Sequence of chain 1.A:
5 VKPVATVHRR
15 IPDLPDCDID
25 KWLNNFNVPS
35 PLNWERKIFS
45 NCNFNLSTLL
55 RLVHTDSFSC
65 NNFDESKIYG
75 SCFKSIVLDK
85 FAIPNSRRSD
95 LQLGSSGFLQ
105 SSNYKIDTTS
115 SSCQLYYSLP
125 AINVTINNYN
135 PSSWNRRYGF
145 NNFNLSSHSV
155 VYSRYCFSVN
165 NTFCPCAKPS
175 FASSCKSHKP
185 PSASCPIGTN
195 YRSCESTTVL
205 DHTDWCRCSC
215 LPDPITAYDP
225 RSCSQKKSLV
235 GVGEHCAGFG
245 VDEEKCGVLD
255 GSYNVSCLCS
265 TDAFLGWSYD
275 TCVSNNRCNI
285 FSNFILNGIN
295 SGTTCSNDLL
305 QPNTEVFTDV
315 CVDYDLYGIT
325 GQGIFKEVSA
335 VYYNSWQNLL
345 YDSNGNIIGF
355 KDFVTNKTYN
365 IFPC

This protein binds this small molecule.
Small molecule (SMILES): CC(=O)N[C@@H]1[C@@H](O)[C@H](O)[C@@H](CO)O[C@H]1O

Binding-site contacts:
Ligand atom C7 contacts residue ASN165 of chain 1.A at 4.3 Å.
Ligand atom N2 contacts residue ASN164 of chain 1.A at 2.8 Å (h-bond).
Ligand atom C3 contacts residue ASN194 of chain 1.A at 3.9 Å.
Ligand atom C8 contacts residue ASN165 of chain 1.A at 3.1 Å.
Ligand atom C2 contacts residue THR166 of chain 1.A at 3.5 Å.
Ligand atom O4 contacts residue ASN194 of chain 1.A at 4.2 Å.
Ligand atom O5 contacts residue ASN164 of chain 1.A at 2.5 Å (h-bond).
Ligand atom C8 contacts residue THR166 of chain 1.A at 3.6 Å.
Ligand atom N2 contacts residue THR166 of chain 1.A at 3.0 Å (h-bond).
Ligand atom C5 contacts residue ASN164 of chain 1.A at 3.7 Å.
Ligand atom C7 contacts residue ASN164 of chain 1.A at 3.3 Å.
Ligand atom O3 contacts residue ASN194 of chain 1.A at 4.3 Å.
Ligand atom C8 contacts residue ASN164 of chain 1.A at 4.3 Å.
Ligand atom C3 contacts residue THR166 of chain 1.A at 3.7 Å.
Ligand atom C7 contacts residue THR166 of chain 1.A at 4.0 Å.
Ligand atom C1 contacts residue ASN164 of chain 1.A at 1.4 Å.
Ligand atom C3 contacts residue ASN164 of chain 1.A at 3.8 Å.
Ligand atom O6 contacts residue SER228 of chain 1.A at 4.5 Å.
Ligand atom C1 contacts residue THR166 of chain 1.A at 3.4 Å.
Ligand atom O7 contacts residue ASN164 of chain 1.A at 3.4 Å (h-bond).
Ligand atom O3 contacts residue THR166 of chain 1.A at 4.4 Å.
Ligand atom C4 contacts residue ASN164 of chain 1.A at 4.3 Å.
Ligand atom C2 contacts residue ASN164 of chain 1.A at 2.4 Å.